Sequence of chain 1.A:
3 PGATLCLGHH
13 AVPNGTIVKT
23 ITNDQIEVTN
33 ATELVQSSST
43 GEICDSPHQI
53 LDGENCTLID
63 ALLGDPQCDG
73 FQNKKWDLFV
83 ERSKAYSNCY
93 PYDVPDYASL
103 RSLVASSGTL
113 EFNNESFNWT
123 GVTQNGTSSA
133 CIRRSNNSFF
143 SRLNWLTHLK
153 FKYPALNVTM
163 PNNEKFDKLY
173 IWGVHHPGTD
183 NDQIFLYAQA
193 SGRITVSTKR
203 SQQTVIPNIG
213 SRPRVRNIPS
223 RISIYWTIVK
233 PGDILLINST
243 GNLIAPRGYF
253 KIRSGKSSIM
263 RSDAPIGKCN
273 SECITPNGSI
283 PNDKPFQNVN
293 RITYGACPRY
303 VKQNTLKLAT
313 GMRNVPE

Sequence of chain 1.B:
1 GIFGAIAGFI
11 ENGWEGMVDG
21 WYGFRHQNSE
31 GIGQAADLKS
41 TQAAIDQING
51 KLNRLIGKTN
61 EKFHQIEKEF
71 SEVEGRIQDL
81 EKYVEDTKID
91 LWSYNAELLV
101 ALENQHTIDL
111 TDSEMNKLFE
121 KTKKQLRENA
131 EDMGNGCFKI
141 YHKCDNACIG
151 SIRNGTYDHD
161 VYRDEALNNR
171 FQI

The small molecule below binds the protein below.
Small molecule (SMILES): CC(=O)N[C@H]1[C@H](O[C@H]2[C@H](O)[C@@H](NC(C)=O)CO[C@@H]2CO)O[C@H](CO)[C@@H](O)[C@@H]1O

Binding-site contacts:
Ligand atom N2 contacts residue ASN279 of chain 1.A at 3.0 Å (h-bond).
Ligand atom O5 contacts residue ASN279 of chain 1.A at 2.3 Å (h-bond).
Ligand atom C7 contacts residue VAL291 of chain 1.A at 4.4 Å (hydrophobic).
Ligand atom C1 contacts residue ASN292 of chain 1.A at 4.0 Å.
Ligand atom C5 contacts residue ASN292 of chain 1.A at 3.9 Å.
Ligand atom C4 contacts residue ASN279 of chain 1.A at 4.2 Å.
Ligand atom C3 contacts residue VAL291 of chain 1.A at 4.1 Å (hydrophobic).
Ligand atom C1 contacts residue ASN279 of chain 1.A at 1.4 Å.
Ligand atom C2 contacts residue ASN279 of chain 1.A at 2.5 Å.
Ligand atom C7 contacts residue ASN279 of chain 1.A at 3.3 Å.
Ligand atom C6 contacts residue ASN292 of chain 1.A at 4.4 Å.
Ligand atom O6 contacts residue GLU69 of chain 1.B at 3.9 Å.
Ligand atom C5 contacts residue ASN279 of chain 1.A at 3.7 Å.
Ligand atom N2 contacts residue VAL291 of chain 1.A at 3.6 Å (h-bond).
Ligand atom O7 contacts residue ASN279 of chain 1.A at 3.1 Å (h-bond).
Ligand atom O5 contacts residue ASN292 of chain 1.A at 3.7 Å.
Ligand atom C2 contacts residue VAL291 of chain 1.A at 3.9 Å (hydrophobic).
Ligand atom C8 contacts residue GLU69 of chain 1.B at 3.5 Å.
Ligand atom C3 contacts residue ASN279 of chain 1.A at 3.8 Å.
Ligand atom C8 contacts residue SER39 of chain 1.A at 3.5 Å.
Ligand atom C8 contacts residue VAL291 of chain 1.A at 4.2 Å (hydrophobic).
Ligand atom O5 contacts residue VAL291 of chain 1.A at 4.4 Å.
Ligand atom C1 contacts residue VAL291 of chain 1.A at 3.5 Å (hydrophobic).